Sequence of chain 2.A:
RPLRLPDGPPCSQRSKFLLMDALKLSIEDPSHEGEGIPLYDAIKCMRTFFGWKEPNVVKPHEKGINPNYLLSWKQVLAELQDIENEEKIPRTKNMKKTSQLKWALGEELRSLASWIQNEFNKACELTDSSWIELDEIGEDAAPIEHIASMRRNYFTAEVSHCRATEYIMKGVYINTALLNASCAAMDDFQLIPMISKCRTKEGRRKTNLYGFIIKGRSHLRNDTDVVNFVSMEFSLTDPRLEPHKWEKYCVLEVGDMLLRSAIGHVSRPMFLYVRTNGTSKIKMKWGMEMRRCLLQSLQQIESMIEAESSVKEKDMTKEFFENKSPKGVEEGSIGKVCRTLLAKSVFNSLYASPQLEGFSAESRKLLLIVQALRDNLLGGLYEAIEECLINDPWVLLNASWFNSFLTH

A small-molecule ligand and the protein it binds are described below.
Small molecule (SMILES): Fc1ccc(-n2ccnc2)cc1

Binding-site contacts:
Ligand atom C03 contacts residue LEU90 of chain 2.A at 4.0 Å (hydrophobic).
Ligand atom C03 contacts residue GLU97 of chain 2.A at 4.5 Å.
Ligand atom C07 contacts residue MET59 of chain 2.A at 4.0 Å (hydrophobic).
Ligand atom C12 contacts residue LEU90 of chain 2.A at 4.0 Å (hydrophobic).
Ligand atom F01 contacts residue LEU93 of chain 2.A at 4.5 Å.
Ligand atom C03 contacts residue LEU93 of chain 2.A at 3.8 Å (hydrophobic).
Ligand atom N11 contacts residue LEU90 of chain 2.A at 4.2 Å.
Ligand atom C05 contacts residue GLN94 of chain 2.A at 4.3 Å.
Ligand atom N08 contacts residue LEU90 of chain 2.A at 3.8 Å.
Ligand atom C02 contacts residue MET59 of chain 2.A at 3.9 Å (hydrophobic).
Ligand atom F01 contacts residue ILE56 of chain 2.A at 4.4 Å.
Ligand atom C04 contacts residue LEU90 of chain 2.A at 3.6 Å (hydrophobic).
Ligand atom C04 contacts residue GLN94 of chain 2.A at 4.0 Å.
Ligand atom C12 contacts residue GLN94 of chain 2.A at 4.2 Å.
Ligand atom C03 contacts residue GLN94 of chain 2.A at 4.2 Å.
Ligand atom C10 contacts residue TRP65 of chain 2.A at 4.0 Å (hydrophobic).
Ligand atom C05 contacts residue LEU90 of chain 2.A at 3.8 Å (hydrophobic).
Ligand atom C10 contacts residue LEU90 of chain 2.A at 4.1 Å (hydrophobic).
Ligand atom F01 contacts residue GLU97 of chain 2.A at 3.6 Å.
Ligand atom C07 contacts residue TRP65 of chain 2.A at 3.8 Å (hydrophobic).
Ligand atom C09 contacts residue LEU90 of chain 2.A at 4.1 Å (hydrophobic).
Ligand atom C05 contacts residue TRP65 of chain 2.A at 4.4 Å (hydrophobic).
Ligand atom N08 contacts residue TRP65 of chain 2.A at 4.3 Å.
Ligand atom C02 contacts residue GLU97 of chain 2.A at 4.1 Å.
Ligand atom C06 contacts residue TRP65 of chain 2.A at 3.4 Å (hydrophobic).
Ligand atom F01 contacts residue ARG60 of chain 2.A at 4.5 Å.
Ligand atom F01 contacts residue MET59 of chain 2.A at 3.2 Å.
Ligand atom C06 contacts residue LEU90 of chain 2.A at 4.4 Å (hydrophobic).
Ligand atom C09 contacts residue TRP65 of chain 2.A at 3.5 Å (hydrophobic).